Sequence of chain 1.C:
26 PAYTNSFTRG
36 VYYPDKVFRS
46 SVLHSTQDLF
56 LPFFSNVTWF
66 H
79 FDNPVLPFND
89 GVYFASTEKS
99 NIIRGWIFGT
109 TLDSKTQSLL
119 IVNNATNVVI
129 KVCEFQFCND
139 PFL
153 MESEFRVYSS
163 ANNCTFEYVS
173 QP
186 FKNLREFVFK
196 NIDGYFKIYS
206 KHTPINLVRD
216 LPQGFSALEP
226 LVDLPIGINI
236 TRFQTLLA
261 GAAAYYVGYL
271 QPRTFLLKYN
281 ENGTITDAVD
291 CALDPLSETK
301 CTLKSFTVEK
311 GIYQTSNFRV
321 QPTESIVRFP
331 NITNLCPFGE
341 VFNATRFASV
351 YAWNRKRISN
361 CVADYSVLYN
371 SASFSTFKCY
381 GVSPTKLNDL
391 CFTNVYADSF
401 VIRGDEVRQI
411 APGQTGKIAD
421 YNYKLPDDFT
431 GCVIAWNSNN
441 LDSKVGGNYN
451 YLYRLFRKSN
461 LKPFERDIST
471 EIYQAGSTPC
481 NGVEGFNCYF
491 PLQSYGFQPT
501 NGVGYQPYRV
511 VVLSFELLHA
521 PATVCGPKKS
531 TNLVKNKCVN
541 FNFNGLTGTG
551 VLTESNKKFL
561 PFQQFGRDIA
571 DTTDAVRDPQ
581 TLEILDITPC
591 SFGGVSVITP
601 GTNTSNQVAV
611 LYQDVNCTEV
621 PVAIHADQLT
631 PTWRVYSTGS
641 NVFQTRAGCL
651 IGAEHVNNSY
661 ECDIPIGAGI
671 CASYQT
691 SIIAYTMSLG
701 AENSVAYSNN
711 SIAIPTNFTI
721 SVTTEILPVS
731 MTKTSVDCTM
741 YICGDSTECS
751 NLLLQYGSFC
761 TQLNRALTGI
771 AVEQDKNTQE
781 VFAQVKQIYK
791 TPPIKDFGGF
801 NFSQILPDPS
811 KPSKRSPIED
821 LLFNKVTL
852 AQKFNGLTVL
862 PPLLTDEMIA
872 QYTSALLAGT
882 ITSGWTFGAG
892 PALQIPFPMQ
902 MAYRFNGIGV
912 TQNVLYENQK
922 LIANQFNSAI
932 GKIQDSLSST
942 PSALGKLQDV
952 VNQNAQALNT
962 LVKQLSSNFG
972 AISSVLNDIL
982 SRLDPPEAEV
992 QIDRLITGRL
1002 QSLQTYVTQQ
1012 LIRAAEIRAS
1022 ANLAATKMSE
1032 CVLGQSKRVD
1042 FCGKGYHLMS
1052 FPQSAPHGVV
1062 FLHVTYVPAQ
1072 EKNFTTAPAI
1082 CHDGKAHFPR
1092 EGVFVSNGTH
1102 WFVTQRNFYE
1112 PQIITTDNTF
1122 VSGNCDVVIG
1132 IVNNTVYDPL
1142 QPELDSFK

Binding-site contacts:
Ligand atom C1 contacts residue THR618 of chain 1.C at 4.5 Å.
Ligand atom N2 contacts residue ASN616 of chain 1.C at 2.9 Å (h-bond).
Ligand atom O7 contacts residue ASN616 of chain 1.C at 3.7 Å.
Ligand atom O5 contacts residue ASN616 of chain 1.C at 2.4 Å (h-bond).
Ligand atom C2 contacts residue ASN616 of chain 1.C at 2.5 Å.
Ligand atom C7 contacts residue ASN616 of chain 1.C at 3.5 Å.
Ligand atom O5 contacts residue THR618 of chain 1.C at 4.0 Å.
Ligand atom C4 contacts residue ASN616 of chain 1.C at 4.2 Å.
Ligand atom C3 contacts residue ASN616 of chain 1.C at 3.8 Å.
Ligand atom C5 contacts residue ASN616 of chain 1.C at 3.7 Å.
Ligand atom C1 contacts residue ASN616 of chain 1.C at 1.4 Å.

The protein below binds the small molecule below.
Small molecule (SMILES): CC(=O)N[C@@H]1[C@@H](O)[C@H](O)[C@@H](CO)O[C@H]1O